Binding-site contacts:
Ligand atom C3 contacts residue ASP28 of chain 2.A at 4.5 Å.
Ligand atom O6 contacts residue ASN30 of chain 2.A at 4.2 Å.
Ligand atom O3 contacts residue GLN26 of chain 2.A at 3.0 Å (h-bond).
Ligand atom C2 contacts residue ASP28 of chain 2.A at 3.5 Å.
Ligand atom O4 contacts residue ASP28 of chain 2.A at 4.0 Å.
Ligand atom C4 contacts residue TYR34 of chain 2.A at 3.5 Å (hydrophobic).
Ligand atom C5 contacts residue ASP28 of chain 2.A at 4.1 Å.
Ligand atom C4 contacts residue GLN26 of chain 2.A at 4.2 Å.
Ligand atom C1 contacts residue GLN26 of chain 2.A at 4.1 Å.
Ligand atom C5 contacts residue ASN30 of chain 2.A at 3.9 Å.
Ligand atom O3 contacts residue ASP28 of chain 2.A at 4.1 Å.
Ligand atom O2 contacts residue GLN26 of chain 2.A at 3.1 Å (h-bond).
Ligand atom C6 contacts residue ALA42 of chain 2.A at 4.5 Å (hydrophobic).
Ligand atom C6 contacts residue PRO39 of chain 2.A at 4.1 Å (hydrophobic).
Ligand atom C4 contacts residue ASN30 of chain 2.A at 4.2 Å.
Ligand atom O4 contacts residue PRO39 of chain 2.A at 4.2 Å.
Ligand atom C3 contacts residue GLN26 of chain 2.A at 3.7 Å.
Ligand atom O5 contacts residue ASN30 of chain 2.A at 3.0 Å (h-bond).
Ligand atom O4 contacts residue TYR34 of chain 2.A at 2.9 Å (h-bond).
Ligand atom C4 contacts residue VAL32 of chain 2.A at 4.3 Å (hydrophobic).
Ligand atom C2 contacts residue TYR34 of chain 2.A at 3.7 Å (hydrophobic).
Ligand atom C3 contacts residue TYR34 of chain 2.A at 4.1 Å (hydrophobic).
Ligand atom C2 contacts residue GLN26 of chain 2.A at 3.8 Å.
Ligand atom C2 contacts residue ASN30 of chain 2.A at 3.9 Å.
Ligand atom C1 contacts residue ASN30 of chain 2.A at 3.6 Å.
Ligand atom O2 contacts residue ASP28 of chain 2.A at 2.7 Å (salt-bridge).
Ligand atom C1 contacts residue TYR34 of chain 2.A at 3.8 Å (hydrophobic).
Ligand atom O6 contacts residue ALA42 of chain 2.A at 4.2 Å.
Ligand atom C6 contacts residue ASN30 of chain 2.A at 3.9 Å.
Ligand atom O2 contacts residue ASN30 of chain 2.A at 3.1 Å (h-bond).
Ligand atom O3 contacts residue TYR34 of chain 2.A at 3.6 Å (h-bond).

A protein and the small-molecule ligand that binds it are described below.
Small molecule (SMILES): OC[C@H]1O[C@H](O[C@@H]2[C@H](O)[C@@H](O)O[C@H](CO)[C@H]2O)[C@@H](O)[C@@H](O)[C@@H]1O

Sequence of chain 2.A:
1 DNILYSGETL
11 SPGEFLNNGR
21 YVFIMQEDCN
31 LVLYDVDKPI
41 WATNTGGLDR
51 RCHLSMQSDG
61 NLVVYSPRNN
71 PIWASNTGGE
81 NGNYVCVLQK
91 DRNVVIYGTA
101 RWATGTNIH